Sequence of chain 1.A:
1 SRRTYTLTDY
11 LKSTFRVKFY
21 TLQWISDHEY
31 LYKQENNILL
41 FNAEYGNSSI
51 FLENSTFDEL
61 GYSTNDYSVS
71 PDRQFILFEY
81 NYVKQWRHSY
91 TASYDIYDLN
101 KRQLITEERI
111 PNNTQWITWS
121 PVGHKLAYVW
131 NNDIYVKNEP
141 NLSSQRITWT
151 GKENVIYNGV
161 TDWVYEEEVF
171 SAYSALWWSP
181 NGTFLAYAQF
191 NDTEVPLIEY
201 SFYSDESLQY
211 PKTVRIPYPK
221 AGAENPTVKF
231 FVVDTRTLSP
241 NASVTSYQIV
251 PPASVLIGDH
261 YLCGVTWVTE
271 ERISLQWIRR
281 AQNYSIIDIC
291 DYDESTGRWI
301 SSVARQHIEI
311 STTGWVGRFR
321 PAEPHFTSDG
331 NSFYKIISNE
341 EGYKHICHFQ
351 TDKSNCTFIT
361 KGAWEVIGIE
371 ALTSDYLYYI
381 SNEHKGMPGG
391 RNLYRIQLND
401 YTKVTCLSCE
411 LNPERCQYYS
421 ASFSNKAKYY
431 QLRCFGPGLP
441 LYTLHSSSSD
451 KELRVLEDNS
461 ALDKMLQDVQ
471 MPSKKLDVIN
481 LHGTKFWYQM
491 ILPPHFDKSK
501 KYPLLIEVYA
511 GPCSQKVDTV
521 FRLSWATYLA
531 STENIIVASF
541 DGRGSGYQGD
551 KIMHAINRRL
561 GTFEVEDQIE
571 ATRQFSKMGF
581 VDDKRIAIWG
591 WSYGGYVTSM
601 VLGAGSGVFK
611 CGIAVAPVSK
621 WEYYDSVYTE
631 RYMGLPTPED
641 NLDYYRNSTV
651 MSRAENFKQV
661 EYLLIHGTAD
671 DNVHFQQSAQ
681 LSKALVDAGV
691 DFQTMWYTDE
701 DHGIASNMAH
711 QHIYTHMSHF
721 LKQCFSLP

This small molecule binds to this protein.
Small molecule (SMILES): CC(=O)N[C@H]1[C@H](O[C@H]2[C@H](O)[C@@H](NC(C)=O)CO[C@@H]2CO)O[C@H](CO)[C@@H](O)[C@@H]1O

Binding-site contacts:
Ligand atom C5 contacts residue ASN191 of chain 1.A at 3.6 Å.
Ligand atom O7 contacts residue ASN191 of chain 1.A at 3.3 Å (h-bond).
Ligand atom C8 contacts residue GLU194 of chain 1.A at 3.5 Å.
Ligand atom N2 contacts residue ASN191 of chain 1.A at 2.8 Å (h-bond).
Ligand atom O7 contacts residue GLN189 of chain 1.A at 4.2 Å.
Ligand atom C8 contacts residue THR193 of chain 1.A at 3.9 Å.
Ligand atom C6 contacts residue THR193 of chain 1.A at 4.3 Å.
Ligand atom O6 contacts residue GLU194 of chain 1.A at 2.8 Å (salt-bridge).
Ligand atom C3 contacts residue ASN191 of chain 1.A at 3.8 Å.
Ligand atom C4 contacts residue ASN191 of chain 1.A at 4.2 Å.
Ligand atom C5 contacts residue THR193 of chain 1.A at 4.0 Å.
Ligand atom C8 contacts residue THR150 of chain 1.A at 4.3 Å.
Ligand atom C8 contacts residue ASN191 of chain 1.A at 4.4 Å.
Ligand atom C1 contacts residue ILE156 of chain 1.A at 4.3 Å (hydrophobic).
Ligand atom O6 contacts residue THR193 of chain 1.A at 3.4 Å.
Ligand atom C6 contacts residue GLU194 of chain 1.A at 3.9 Å.
Ligand atom O5 contacts residue ASN191 of chain 1.A at 2.4 Å (h-bond).
Ligand atom O7 contacts residue LYS229 of chain 1.A at 4.4 Å.
Ligand atom O5 contacts residue THR193 of chain 1.A at 4.1 Å.
Ligand atom C1 contacts residue ASN191 of chain 1.A at 1.4 Å.
Ligand atom C7 contacts residue ASN191 of chain 1.A at 3.2 Å.
Ligand atom C2 contacts residue ASN191 of chain 1.A at 2.4 Å.
Ligand atom N2 contacts residue ILE156 of chain 1.A at 4.0 Å.
Ligand atom C7 contacts residue ILE156 of chain 1.A at 4.1 Å (hydrophobic).
Ligand atom C1 contacts residue THR193 of chain 1.A at 4.0 Å.
Ligand atom C8 contacts residue ILE156 of chain 1.A at 4.0 Å (hydrophobic).